Sequence of chain 6.D:
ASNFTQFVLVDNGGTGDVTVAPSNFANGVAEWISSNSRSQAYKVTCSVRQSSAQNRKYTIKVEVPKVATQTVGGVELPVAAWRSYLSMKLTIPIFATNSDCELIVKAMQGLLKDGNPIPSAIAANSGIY

Sequence of chain 6.C:
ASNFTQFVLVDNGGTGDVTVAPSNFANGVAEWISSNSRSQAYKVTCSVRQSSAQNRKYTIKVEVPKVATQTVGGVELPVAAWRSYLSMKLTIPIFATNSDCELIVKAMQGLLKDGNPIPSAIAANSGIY

This protein binds this small molecule.
Small molecule (SMILES): Nc1ccn([C@@H]2O[C@H](CO[P](=O)(O)O[C@H]3[C@@H](O)[C@H](n4cnc5c(N)ncnc54)O[C@@H]3CO[P](=O)(O)O[C@H]3[C@@H](O)[C@H](n4cnc5c(=O)nc(N)[nH]c54)O[C@@H]3CO[P](=O)(O)O[C@H]3[C@@H](O)[C@H](n4cnc5c(N)ncnc54)O[C@@H]3CO[P](=O)(O)O[C@H]3[C@@H](O)[C@H](n4cnc5c(N)ncnc54)O[C@@H]3CO[P](=O)(O)O[C@H]3[C@@H](O)[C@H](n4ccc(=O)[nH]c4=O)O[C@@H]3CO[P](=O)(O)O[C@H]3[C@@H](O)[C@H](n4ccc(N)nc4=O)O[C@@H]3CO[P](=O)(O)O[C@H]3[C@@H](O)[C@H](n4ccc(=O)[nH]c4=O)O[C@@H]3CO[P](=O)(O)O[C@H]3[C@@H](O)[C@H](n4cnc5c(=O)nc(N)[nH]c54)O[C@@H]3COPO)[C@@H](O)[C@H]2O)c(=O)n1

Binding-site contacts:
Ligand atom OP2 contacts residue LYS89 of chain 6.D at 3.4 Å (salt-bridge).
Ligand atom OP2 contacts residue LYS57 of chain 6.D at 2.6 Å (salt-bridge).
Ligand atom N7 contacts residue TYR85 of chain 6.C at 3.6 Å.
Ligand atom O5' contacts residue ARG49 of chain 6.D at 3.6 Å (salt-bridge).
Ligand atom C5 contacts residue TYR85 of chain 6.C at 3.7 Å (hydrophobic).
Ligand atom N6 contacts residue THR59 of chain 6.C at 2.9 Å (h-bond).
Ligand atom C8 contacts residue TYR85 of chain 6.C at 3.7 Å (hydrophobic).
Ligand atom P contacts residue LYS57 of chain 6.D at 3.2 Å.
Ligand atom C5' contacts residue TYR85 of chain 6.C at 3.7 Å (hydrophobic).
Ligand atom N6 contacts residue THR91 of chain 6.D at 3.4 Å (h-bond).
Ligand atom OP2 contacts residue SER51 of chain 6.D at 3.5 Å (h-bond).
Ligand atom N6 contacts residue THR45 of chain 6.C at 2.9 Å (h-bond).
Ligand atom O3' contacts residue SER51 of chain 6.D at 3.4 Å.
Ligand atom C6 contacts residue THR45 of chain 6.C at 3.5 Å.
Ligand atom C2 contacts residue SER47 of chain 6.C at 3.2 Å.
Ligand atom O2' contacts residue GLU63 of chain 6.C at 3.6 Å.
Ligand atom OP1 contacts residue LYS89 of chain 6.D at 3.3 Å (salt-bridge).
Ligand atom OP1 contacts residue LYS57 of chain 6.D at 2.8 Å.
Ligand atom OP1 contacts residue ASN55 of chain 6.D at 3.4 Å (h-bond).
Ligand atom N7 contacts residue LYS61 of chain 6.C at 3.5 Å.
Ligand atom C5' contacts residue ARG49 of chain 6.D at 3.1 Å.
Ligand atom N1 contacts residue THR59 of chain 6.C at 3.5 Å.
Ligand atom N7 contacts residue THR45 of chain 6.C at 2.5 Å (h-bond).
Ligand atom OP2 contacts residue ASN55 of chain 6.D at 3.5 Å (h-bond).
Ligand atom O5' contacts residue LYS57 of chain 6.D at 3.1 Å (salt-bridge).
Ligand atom P contacts residue SER51 of chain 6.D at 3.4 Å.
Ligand atom C6 contacts residue TYR85 of chain 6.C at 3.7 Å (hydrophobic).
Ligand atom N1 contacts residue SER47 of chain 6.C at 2.8 Å (h-bond).
Ligand atom O3' contacts residue ARG49 of chain 6.D at 3.0 Å (salt-bridge).
Ligand atom OP2 contacts residue LYS57 of chain 6.D at 3.2 Å (salt-bridge).
Ligand atom P contacts residue ARG49 of chain 6.D at 3.2 Å.
Ligand atom C8 contacts residue THR45 of chain 6.C at 3.6 Å.
Ligand atom OP1 contacts residue SER51 of chain 6.D at 2.8 Å (h-bond).
Ligand atom OP1 contacts residue SER52 of chain 6.D at 2.9 Å (h-bond).
Ligand atom OP1 contacts residue ARG49 of chain 6.D at 2.5 Å (salt-bridge).
Ligand atom P contacts residue LYS89 of chain 6.D at 3.4 Å.
Ligand atom OP2 contacts residue TYR85 of chain 6.C at 2.9 Å (h-bond).
Ligand atom OP2 contacts residue LYS43 of chain 6.C at 3.0 Å (salt-bridge).
Ligand atom C5 contacts residue THR45 of chain 6.C at 3.2 Å.
Ligand atom OP2 contacts residue LYS89 of chain 6.D at 3.5 Å (salt-bridge).